The small molecule below binds the protein below.
Small molecule (SMILES): CC(=O)N[C@@H]1[C@@H](O)[C@H](O)[C@@H](CO)O[C@H]1O

Sequence of chain 1.C:
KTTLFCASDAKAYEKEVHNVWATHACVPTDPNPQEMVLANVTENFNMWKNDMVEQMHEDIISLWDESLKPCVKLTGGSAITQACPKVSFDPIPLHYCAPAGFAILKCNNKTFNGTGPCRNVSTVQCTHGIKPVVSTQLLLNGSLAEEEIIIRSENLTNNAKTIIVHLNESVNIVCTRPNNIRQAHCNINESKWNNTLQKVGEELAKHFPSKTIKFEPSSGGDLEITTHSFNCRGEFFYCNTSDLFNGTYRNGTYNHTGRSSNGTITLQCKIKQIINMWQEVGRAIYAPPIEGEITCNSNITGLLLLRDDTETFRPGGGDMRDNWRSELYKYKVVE

Binding-site contacts:
Ligand atom O5 contacts residue ASN118 of chain 1.C at 2.4 Å (h-bond).
Ligand atom C3 contacts residue ASN118 of chain 1.C at 3.8 Å.
Ligand atom C8 contacts residue LEU161 of chain 1.C at 3.7 Å (hydrophobic).
Ligand atom C7 contacts residue LEU161 of chain 1.C at 4.4 Å (hydrophobic).
Ligand atom C3 contacts residue THR120 of chain 1.C at 4.2 Å.
Ligand atom C8 contacts residue ILE156 of chain 1.C at 3.8 Å (hydrophobic).
Ligand atom O5 contacts residue THR120 of chain 1.C at 3.9 Å.
Ligand atom C7 contacts residue HIS220 of chain 1.C at 4.4 Å.
Ligand atom N2 contacts residue SER158 of chain 1.C at 4.5 Å.
Ligand atom C8 contacts residue SER158 of chain 1.C at 3.7 Å.
Ligand atom O6 contacts residue THR120 of chain 1.C at 3.4 Å (h-bond).
Ligand atom C1 contacts residue THR120 of chain 1.C at 3.7 Å.
Ligand atom O7 contacts residue ILE156 of chain 1.C at 4.1 Å.
Ligand atom C1 contacts residue ASN118 of chain 1.C at 1.4 Å.
Ligand atom C2 contacts residue ASN118 of chain 1.C at 2.4 Å.
Ligand atom C8 contacts residue ASN118 of chain 1.C at 4.2 Å.
Ligand atom C2 contacts residue THR120 of chain 1.C at 4.4 Å.
Ligand atom C8 contacts residue ARG157 of chain 1.C at 4.4 Å.
Ligand atom O6 contacts residue GLY121 of chain 1.C at 4.0 Å.
Ligand atom C5 contacts residue ASN118 of chain 1.C at 3.7 Å.
Ligand atom O7 contacts residue ASN118 of chain 1.C at 3.0 Å (h-bond).
Ligand atom C7 contacts residue ILE156 of chain 1.C at 4.3 Å (hydrophobic).
Ligand atom O7 contacts residue HIS220 of chain 1.C at 3.4 Å (h-bond).
Ligand atom C6 contacts residue THR120 of chain 1.C at 4.3 Å.
Ligand atom C4 contacts residue THR120 of chain 1.C at 4.5 Å.
Ligand atom C7 contacts residue ASN118 of chain 1.C at 3.1 Å.
Ligand atom O6 contacts residue PRO122 of chain 1.C at 3.9 Å.
Ligand atom C4 contacts residue ASN118 of chain 1.C at 4.2 Å.
Ligand atom C5 contacts residue THR120 of chain 1.C at 3.8 Å.
Ligand atom N2 contacts residue ASN118 of chain 1.C at 2.8 Å (h-bond).